This small molecule binds to this protein.
Small molecule (SMILES): Nc1nc(N)c2nc(CNc3ccc(C(=O)N[C@@H](CCC(=O)O)C(=O)O)cc3)cnc2n1

Sequence of chain 1.F:
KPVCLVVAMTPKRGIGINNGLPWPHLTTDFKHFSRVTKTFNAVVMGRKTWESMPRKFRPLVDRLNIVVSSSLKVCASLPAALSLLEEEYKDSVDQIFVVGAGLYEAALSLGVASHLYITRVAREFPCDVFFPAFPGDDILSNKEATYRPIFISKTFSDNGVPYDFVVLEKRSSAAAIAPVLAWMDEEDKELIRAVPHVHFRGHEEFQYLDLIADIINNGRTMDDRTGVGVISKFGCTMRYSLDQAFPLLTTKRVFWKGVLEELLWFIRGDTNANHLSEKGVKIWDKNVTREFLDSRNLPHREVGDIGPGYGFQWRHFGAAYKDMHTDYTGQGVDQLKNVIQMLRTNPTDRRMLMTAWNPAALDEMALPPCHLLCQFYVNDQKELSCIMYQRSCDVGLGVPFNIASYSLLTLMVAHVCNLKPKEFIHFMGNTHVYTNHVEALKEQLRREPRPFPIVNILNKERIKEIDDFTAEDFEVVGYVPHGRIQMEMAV

Binding-site contacts:
Ligand atom C8A contacts residue NDP1 of chain 1.EA at 4.0 Å.
Ligand atom O1 contacts residue LEU94 of chain 1.F at 3.9 Å.
Ligand atom C14 contacts residue PHE32 of chain 1.F at 3.8 Å (hydrophobic).
Ligand atom C2 contacts residue VAL9 of chain 1.F at 3.9 Å (hydrophobic).
Ligand atom C4 contacts residue ASP31 of chain 1.F at 3.6 Å.
Ligand atom CB contacts residue SER36 of chain 1.F at 3.9 Å.
Ligand atom C2 contacts residue ALA10 of chain 1.F at 3.9 Å (hydrophobic).
Ligand atom C12 contacts residue PHE35 of chain 1.F at 4.0 Å (hydrophobic).
Ligand atom CD contacts residue SER36 of chain 1.F at 4.0 Å.
Ligand atom N3 contacts residue ALA10 of chain 1.F at 3.9 Å.
Ligand atom OE2 contacts residue SER36 of chain 1.F at 3.2 Å.
Ligand atom OE1 contacts residue LYS33 of chain 1.F at 3.9 Å.
Ligand atom C15 contacts residue PHE32 of chain 1.F at 3.3 Å (hydrophobic).
Ligand atom C8A contacts residue PHE35 of chain 1.F at 3.6 Å (hydrophobic).
Ligand atom N8 contacts residue NDP1 of chain 1.EA at 3.6 Å.
Ligand atom NA2 contacts residue ALA10 of chain 1.F at 3.6 Å (h-bond).
Ligand atom C14 contacts residue MET87 of chain 1.F at 3.9 Å (hydrophobic).
Ligand atom O2 contacts residue ARG97 of chain 1.F at 3.3 Å (salt-bridge).
Ligand atom N1 contacts residue VAL8 of chain 1.F at 3.7 Å.
Ligand atom CB contacts residue PHE32 of chain 1.F at 3.8 Å (hydrophobic).
Ligand atom N1 contacts residue PHE35 of chain 1.F at 3.4 Å.
Ligand atom C11 contacts residue PHE32 of chain 1.F at 3.4 Å (hydrophobic).
Ligand atom N8 contacts residue VAL151 of chain 1.F at 3.9 Å.
Ligand atom C2 contacts residue PHE35 of chain 1.F at 3.7 Å (hydrophobic).
Ligand atom O2 contacts residue SER36 of chain 1.F at 3.5 Å.
Ligand atom N8 contacts residue PHE35 of chain 1.F at 3.5 Å.
Ligand atom NA2 contacts residue VAL8 of chain 1.F at 3.5 Å.
Ligand atom NA4 contacts residue ASP31 of chain 1.F at 3.1 Å (salt-bridge).
Ligand atom CT contacts residue ARG97 of chain 1.F at 3.6 Å.
Ligand atom C16 contacts residue PHE32 of chain 1.F at 3.1 Å (hydrophobic).
Ligand atom O contacts residue PHE91 of chain 1.F at 2.8 Å.
Ligand atom NA2 contacts residue VAL9 of chain 1.F at 3.2 Å.
Ligand atom C contacts residue PHE32 of chain 1.F at 4.0 Å (hydrophobic).
Ligand atom C contacts residue PHE91 of chain 1.F at 4.0 Å (hydrophobic).
Ligand atom N3 contacts residue ASP31 of chain 1.F at 3.2 Å (salt-bridge).
Ligand atom O2 contacts residue PHE35 of chain 1.F at 3.9 Å.
Ligand atom O1 contacts residue ARG97 of chain 1.F at 3.1 Å (salt-bridge).
Ligand atom N contacts residue PHE32 of chain 1.F at 3.8 Å.
Ligand atom C7 contacts residue NDP1 of chain 1.EA at 3.6 Å.
Ligand atom C12 contacts residue PHE32 of chain 1.F at 3.9 Å (hydrophobic).